Sequence of chain 1.M:
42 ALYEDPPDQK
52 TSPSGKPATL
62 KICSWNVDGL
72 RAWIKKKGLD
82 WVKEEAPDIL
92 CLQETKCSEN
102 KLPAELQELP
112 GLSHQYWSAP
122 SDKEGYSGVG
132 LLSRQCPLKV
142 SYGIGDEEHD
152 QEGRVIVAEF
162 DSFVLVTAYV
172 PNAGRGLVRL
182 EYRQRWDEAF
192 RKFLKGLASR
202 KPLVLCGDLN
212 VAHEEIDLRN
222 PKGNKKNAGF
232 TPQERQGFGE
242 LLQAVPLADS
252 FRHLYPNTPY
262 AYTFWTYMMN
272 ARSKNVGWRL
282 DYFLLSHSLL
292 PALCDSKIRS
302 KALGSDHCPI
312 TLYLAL

Binding-site contacts:
Ligand atom P contacts residue ASN173 of chain 1.M at 4.2 Å.
Ligand atom C3' contacts residue MG1 of chain 1.DA at 3.1 Å.
Ligand atom N4 contacts residue ARG176 of chain 1.M at 2.6 Å (salt-bridge).
Ligand atom O3' contacts residue TYR170 of chain 1.M at 3.2 Å (h-bond).
Ligand atom C5 contacts residue ARG176 of chain 1.M at 3.1 Å.
Ligand atom OP1 contacts residue ARG180 of chain 1.M at 3.3 Å (salt-bridge).
Ligand atom OP1 contacts residue LYS124 of chain 1.M at 3.9 Å.
Ligand atom C5' contacts residue TYR170 of chain 1.M at 4.0 Å (hydrophobic).
Ligand atom P contacts residue TYR127 of chain 1.M at 3.5 Å.
Ligand atom P contacts residue NA1 of chain 1.FA at 3.2 Å.
Ligand atom O3' contacts residue GLU95 of chain 1.M at 2.6 Å (salt-bridge).
Ligand atom C1' contacts residue MG1 of chain 1.DA at 3.8 Å.
Ligand atom O3' contacts residue MG1 of chain 1.DA at 1.8 Å.
Ligand atom C2' contacts residue MG1 of chain 1.DA at 3.5 Å.
Ligand atom O3' contacts residue 3DR1 of chain 1.O at 2.9 Å (h-bond).
Ligand atom C6 contacts residue ARG176 of chain 1.M at 4.2 Å.
Ligand atom C3' contacts residue NA1 of chain 1.FA at 3.6 Å.
Ligand atom C3' contacts residue 3DR1 of chain 1.O at 3.0 Å.
Ligand atom O5' contacts residue TYR127 of chain 1.M at 3.5 Å.
Ligand atom O5' contacts residue NA1 of chain 1.FA at 3.0 Å (h-bond).
Ligand atom C2' contacts residue ASN173 of chain 1.M at 3.9 Å.
Ligand atom C3' contacts residue GLU95 of chain 1.M at 3.9 Å.
Ligand atom C5' contacts residue ASN173 of chain 1.M at 3.8 Å.
Ligand atom C2' contacts residue 3DR1 of chain 1.O at 3.6 Å.
Ligand atom C5' contacts residue LYS124 of chain 1.M at 4.2 Å.
Ligand atom C2' contacts residue NA1 of chain 1.FA at 3.4 Å.
Ligand atom C4' contacts residue TYR127 of chain 1.M at 4.2 Å (hydrophobic).
Ligand atom OP1 contacts residue ASN173 of chain 1.M at 3.8 Å.
Ligand atom OP2 contacts residue NA1 of chain 1.FA at 2.4 Å (h-bond).
Ligand atom C4' contacts residue MG1 of chain 1.DA at 4.2 Å.
Ligand atom OP2 contacts residue ASN173 of chain 1.M at 3.9 Å.
Ligand atom C3' contacts residue TYR170 of chain 1.M at 3.4 Å (hydrophobic).
Ligand atom N3 contacts residue ARG176 of chain 1.M at 3.8 Å.
Ligand atom C3' contacts residue ASN173 of chain 1.M at 3.8 Å.
Ligand atom C8 contacts residue NA1 of chain 1.FA at 3.7 Å.
Ligand atom O3' contacts residue TYR127 of chain 1.M at 3.6 Å.
Ligand atom O3' contacts residue NA1 of chain 1.FA at 3.9 Å.
Ligand atom C4' contacts residue TYR170 of chain 1.M at 3.6 Å (hydrophobic).
Ligand atom C4 contacts residue ARG176 of chain 1.M at 3.0 Å.
Ligand atom OP1 contacts residue TYR127 of chain 1.M at 2.4 Å (h-bond).

This protein binds this small molecule.
Small molecule (SMILES): Cc1cn([C@H]2C[C@H](O[P](=O)(O)OC[C@H]3O[C@@H](n4cnc5c4NC=NC5N)C[C@@H]3O[P](=O)(O)OC[C@H]3O[C@@H](n4ccc(N)nc4=O)C[C@@H]3O)[C@@H](CO[P](=O)(O)O[C@H]3C[C@H](n4ccc(N)nc4=O)O[C@@H]3CO[P](=O)(O)O[C@H]3C[C@H](n4cnc5c(=O)[nH]c(N)nc54)O[C@@H]3CO)O2)c(=O)[nH]c1=O